This small molecule binds to this protein.
Small molecule (SMILES): CC(=O)N[C@H]1[C@H](O[C@H]2[C@H](O[C@H](C)C=O)[C@@H](NC(C)=O)CO[C@@H]2CO)O[C@H](CO)[C@@H](O)[C@@H]1O

Sequence of chain 1.B:
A

Binding-site contacts:
Ligand atom O3 contacts residue ALA1 of chain 1.B at 2.8 Å (h-bond).
Ligand atom O10 contacts residue ALA1 of chain 1.B at 2.3 Å (h-bond).
Ligand atom O6 contacts residue GLU11 of chain 1.A at 2.8 Å (salt-bridge).
Ligand atom O5 contacts residue GLU11 of chain 1.A at 3.5 Å (salt-bridge).
Ligand atom C2 contacts residue ASP20 of chain 1.A at 3.6 Å.
Ligand atom C8 contacts residue GLY30 of chain 1.A at 3.2 Å.
Ligand atom C8 contacts residue ASP70 of chain 1.A at 3.5 Å.
Ligand atom C1 contacts residue GLN105 of chain 1.A at 3.4 Å.
Ligand atom C2 contacts residue GLU26 of chain 1.A at 2.4 Å.
Ligand atom C11 contacts residue ALA1 of chain 1.B at 3.6 Å (hydrophobic).
Ligand atom C4 contacts residue GLU26 of chain 1.A at 3.4 Å.
Ligand atom O7 contacts residue LEU32 of chain 1.A at 2.8 Å (h-bond).
Ligand atom O10 contacts residue TYR24 of chain 1.A at 3.5 Å.
Ligand atom O5 contacts residue GLN105 of chain 1.A at 3.4 Å (h-bond).
Ligand atom N2 contacts residue ASP20 of chain 1.A at 2.9 Å (salt-bridge).
Ligand atom C5 contacts residue GLN105 of chain 1.A at 3.4 Å.
Ligand atom C8 contacts residue GLU22 of chain 1.A at 3.6 Å.
Ligand atom C4 contacts residue GLN105 of chain 1.A at 3.6 Å.
Ligand atom C3 contacts residue PHE104 of chain 1.A at 3.5 Å (hydrophobic).
Ligand atom C5 contacts residue GLU26 of chain 1.A at 2.9 Å.
Ligand atom O6 contacts residue GLN105 of chain 1.A at 3.4 Å.
Ligand atom O3 contacts residue GLN105 of chain 1.A at 3.3 Å (h-bond).
Ligand atom C6 contacts residue PHE104 of chain 1.A at 3.4 Å (hydrophobic).
Ligand atom O4 contacts residue GLY107 of chain 1.A at 3.5 Å.
Ligand atom C2 contacts residue PHE104 of chain 1.A at 3.2 Å (hydrophobic).
Ligand atom C10 contacts residue ALA1 of chain 1.B at 1.4 Å (hydrophobic).
Ligand atom C1 contacts residue PHE104 of chain 1.A at 3.3 Å (hydrophobic).
Ligand atom C5 contacts residue GLY30 of chain 1.A at 3.1 Å.
Ligand atom C3 contacts residue GLU26 of chain 1.A at 2.7 Å.
Ligand atom O4 contacts residue LEU32 of chain 1.A at 3.6 Å.
Ligand atom O5 contacts residue GLY30 of chain 1.A at 3.5 Å (h-bond).
Ligand atom C1 contacts residue GLU26 of chain 1.A at 1.5 Å.
Ligand atom O5 contacts residue GLU26 of chain 1.A at 2.2 Å (salt-bridge).
Ligand atom C7 contacts residue GLY30 of chain 1.A at 3.5 Å.
Ligand atom C9 contacts residue ALA1 of chain 1.B at 2.5 Å (hydrophobic).
Ligand atom O7 contacts residue GLY30 of chain 1.A at 3.6 Å (h-bond).
Ligand atom N2 contacts residue PHE104 of chain 1.A at 2.7 Å (h-bond).
Ligand atom O7 contacts residue GLN105 of chain 1.A at 2.7 Å (h-bond).
Ligand atom C6 contacts residue GLY30 of chain 1.A at 2.9 Å.
Ligand atom N2 contacts residue GLU26 of chain 1.A at 2.9 Å (salt-bridge).

Sequence of chain 1.A:
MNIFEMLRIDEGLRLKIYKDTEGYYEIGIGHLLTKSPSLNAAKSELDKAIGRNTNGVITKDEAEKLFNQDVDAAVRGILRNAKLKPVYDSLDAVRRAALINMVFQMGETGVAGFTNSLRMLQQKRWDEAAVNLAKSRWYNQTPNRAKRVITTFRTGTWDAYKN